Sequence of chain 2.A:
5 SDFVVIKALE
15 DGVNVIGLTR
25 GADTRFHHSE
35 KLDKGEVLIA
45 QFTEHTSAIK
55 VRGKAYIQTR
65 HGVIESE

This small molecule binds to this protein.
Small molecule (SMILES): N[C@@H](Cc1c[nH]c2ccccc12)C(=O)O

Binding-site contacts:
Ligand atom C contacts residue THR50 of chain 2.B at 3.9 Å.
Ligand atom OXT contacts residue THR50 of chain 2.B at 2.8 Å (h-bond).
Ligand atom NE1 contacts residue SER51 of chain 2.A at 3.7 Å.
Ligand atom OXT contacts residue GLY25 of chain 2.A at 3.9 Å.
Ligand atom CZ2 contacts residue THR50 of chain 2.B at 3.8 Å.
Ligand atom CD1 contacts residue GLN45 of chain 2.B at 3.6 Å.
Ligand atom C contacts residue THR47 of chain 2.B at 3.4 Å.
Ligand atom O contacts residue SER51 of chain 2.A at 2.9 Å (h-bond).
Ligand atom CD2 contacts residue THR50 of chain 2.B at 3.7 Å.
Ligand atom CA contacts residue THR23 of chain 2.A at 3.8 Å.
Ligand atom C contacts residue SER51 of chain 2.A at 3.5 Å.
Ligand atom CA contacts residue GLY25 of chain 2.A at 3.5 Å.
Ligand atom CB contacts residue SER51 of chain 2.A at 3.3 Å.
Ligand atom CB contacts residue THR23 of chain 2.A at 3.8 Å.
Ligand atom CD1 contacts residue THR47 of chain 2.B at 3.6 Å.
Ligand atom N contacts residue THR28 of chain 2.A at 3.0 Å (h-bond).
Ligand atom N contacts residue THR23 of chain 2.A at 2.9 Å (h-bond).
Ligand atom OXT contacts residue HIS49 of chain 2.B at 3.8 Å.
Ligand atom CZ3 contacts residue GLY21 of chain 2.B at 3.6 Å.
Ligand atom NE1 contacts residue ALA44 of chain 2.B at 3.8 Å.
Ligand atom CG contacts residue SER51 of chain 2.A at 3.6 Å.
Ligand atom CA contacts residue THR28 of chain 2.A at 3.3 Å.
Ligand atom CD1 contacts residue SER51 of chain 2.A at 3.2 Å.
Ligand atom CB contacts residue THR28 of chain 2.A at 3.6 Å.
Ligand atom CE2 contacts residue THR50 of chain 2.B at 3.7 Å.
Ligand atom OXT contacts residue THR47 of chain 2.B at 2.4 Å (h-bond).
Ligand atom CZ2 contacts residue ILE53 of chain 2.B at 3.6 Å (hydrophobic).
Ligand atom O contacts residue THR47 of chain 2.B at 3.5 Å.
Ligand atom CZ2 contacts residue ALA44 of chain 2.B at 3.6 Å (hydrophobic).
Ligand atom CA contacts residue SER51 of chain 2.A at 3.9 Å.
Ligand atom CE2 contacts residue ALA44 of chain 2.B at 3.8 Å (hydrophobic).
Ligand atom NE1 contacts residue GLN45 of chain 2.B at 2.6 Å (h-bond).
Ligand atom N contacts residue ASP27 of chain 2.A at 3.3 Å (salt-bridge).
Ligand atom C contacts residue GLY25 of chain 2.A at 3.3 Å.
Ligand atom CH2 contacts residue GLY21 of chain 2.B at 3.7 Å.
Ligand atom CE2 contacts residue GLN45 of chain 2.B at 3.6 Å.
Ligand atom N contacts residue GLY25 of chain 2.A at 2.7 Å (h-bond).
Ligand atom O contacts residue ARG24 of chain 2.A at 3.7 Å.
Ligand atom CE3 contacts residue HIS31 of chain 2.B at 3.9 Å.
Ligand atom O contacts residue GLY25 of chain 2.A at 3.1 Å (h-bond).

Sequence of chain 2.B:
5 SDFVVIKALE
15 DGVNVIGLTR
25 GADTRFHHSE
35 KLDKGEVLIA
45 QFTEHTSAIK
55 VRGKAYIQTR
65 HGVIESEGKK